Binding-site contacts:
Ligand atom O3B contacts residue THR704 of chain 2.B at 3.7 Å.
Ligand atom C4 contacts residue PHE864 of chain 2.B at 4.3 Å (hydrophobic).
Ligand atom C4 contacts residue TYR858 of chain 2.B at 4.3 Å (hydrophobic).
Ligand atom O4 contacts residue PHE702 of chain 2.B at 4.2 Å.
Ligand atom O2 contacts residue GLU660 of chain 2.B at 3.4 Å (salt-bridge).
Ligand atom C5 contacts residue TYR858 of chain 2.B at 4.1 Å (hydrophobic).
Ligand atom O2 contacts residue TYR858 of chain 2.B at 3.7 Å.
Ligand atom C7B contacts residue TYR705 of chain 2.B at 3.9 Å (hydrophobic).
Ligand atom C3 contacts residue TYR858 of chain 2.B at 3.8 Å (hydrophobic).
Ligand atom C3 contacts residue GLU660 of chain 2.B at 4.3 Å.
Ligand atom C4A contacts residue PHE702 of chain 2.B at 4.0 Å (hydrophobic).
Ligand atom C3 contacts residue GLY859 of chain 2.B at 4.3 Å.
Ligand atom O5 contacts residue PHE864 of chain 2.B at 4.3 Å.
Ligand atom O3B contacts residue GLU291 of chain 2.B at 3.9 Å.
Ligand atom O2 contacts residue GLY859 of chain 2.B at 3.8 Å.
Ligand atom O4 contacts residue TYR858 of chain 2.B at 3.5 Å.
Ligand atom C1B contacts residue TYR705 of chain 2.B at 3.9 Å (hydrophobic).
Ligand atom O6B contacts residue PHE702 of chain 2.B at 3.6 Å.
Ligand atom O3 contacts residue GLY859 of chain 2.B at 3.6 Å (h-bond).
Ligand atom C4 contacts residue TYR705 of chain 2.B at 4.1 Å (hydrophobic).
Ligand atom C1 contacts residue TYR863 of chain 2.B at 4.1 Å (hydrophobic).
Ligand atom O5 contacts residue HIS659 of chain 2.B at 4.1 Å.
Ligand atom C6B contacts residue HIS659 of chain 2.B at 4.1 Å.
Ligand atom C5 contacts residue TYR858 of chain 2.B at 4.3 Å (hydrophobic).
Ligand atom C1 contacts residue PHE864 of chain 2.B at 3.8 Å (hydrophobic).
Ligand atom O2 contacts residue GLY859 of chain 2.B at 4.3 Å.
Ligand atom C6 contacts residue HIS659 of chain 2.B at 4.2 Å.
Ligand atom O5 contacts residue TYR863 of chain 2.B at 3.7 Å.
Ligand atom C2 contacts residue GLU660 of chain 2.B at 3.5 Å.
Ligand atom N4A contacts residue TYR858 of chain 2.B at 4.2 Å.
Ligand atom C3 contacts residue TYR858 of chain 2.B at 3.9 Å (hydrophobic).
Ligand atom C7B contacts residue HIS659 of chain 2.B at 4.3 Å.
Ligand atom C2 contacts residue TYR863 of chain 2.B at 3.9 Å (hydrophobic).
Ligand atom O3 contacts residue GLU660 of chain 2.B at 3.8 Å.
Ligand atom O3 contacts residue TYR705 of chain 2.B at 3.2 Å.
Ligand atom C3 contacts residue TYR705 of chain 2.B at 4.1 Å (hydrophobic).
Ligand atom O2 contacts residue GLY857 of chain 2.B at 3.9 Å.
Ligand atom O2 contacts residue TYR863 of chain 2.B at 4.3 Å.
Ligand atom C4 contacts residue TYR858 of chain 2.B at 4.2 Å (hydrophobic).
Ligand atom C2 contacts residue TYR705 of chain 2.B at 3.8 Å (hydrophobic).

Sequence of chain 2.B:
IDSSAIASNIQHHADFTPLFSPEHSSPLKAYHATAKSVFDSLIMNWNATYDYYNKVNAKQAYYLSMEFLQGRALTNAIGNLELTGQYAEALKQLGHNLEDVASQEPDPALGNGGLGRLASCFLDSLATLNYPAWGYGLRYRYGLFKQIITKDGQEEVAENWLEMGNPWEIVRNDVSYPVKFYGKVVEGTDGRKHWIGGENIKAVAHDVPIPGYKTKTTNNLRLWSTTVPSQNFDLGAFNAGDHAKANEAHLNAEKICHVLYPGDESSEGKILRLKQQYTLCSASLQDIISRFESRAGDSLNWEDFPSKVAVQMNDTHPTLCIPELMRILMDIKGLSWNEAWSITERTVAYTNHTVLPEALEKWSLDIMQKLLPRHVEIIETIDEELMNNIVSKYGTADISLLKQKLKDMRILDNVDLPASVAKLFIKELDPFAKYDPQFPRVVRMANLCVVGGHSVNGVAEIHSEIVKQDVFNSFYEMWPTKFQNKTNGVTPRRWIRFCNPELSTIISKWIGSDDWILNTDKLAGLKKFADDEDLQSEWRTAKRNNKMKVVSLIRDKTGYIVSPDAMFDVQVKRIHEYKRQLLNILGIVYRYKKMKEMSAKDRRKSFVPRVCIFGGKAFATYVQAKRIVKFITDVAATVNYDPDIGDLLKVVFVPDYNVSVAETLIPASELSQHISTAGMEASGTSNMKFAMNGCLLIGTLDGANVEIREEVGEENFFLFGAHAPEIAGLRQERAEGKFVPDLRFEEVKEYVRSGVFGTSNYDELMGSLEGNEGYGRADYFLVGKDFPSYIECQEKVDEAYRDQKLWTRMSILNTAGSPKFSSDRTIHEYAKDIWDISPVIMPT

This protein binds this small molecule.
Small molecule (SMILES): C[C@H]1O[C@H](O[C@H]2[C@H](O)[C@@H](O)[C@@H](O[C@H]3[C@H](O)[C@@H](O)[C@@H](O)O[C@@H]3CO)O[C@@H]2CO)[C@H](O)[C@@H](O)[C@@H]1N[C@H]1C=C(CO)[C@@H](O)[C@H](O)[C@H]1O